Binding-site contacts:
Ligand atom O7 contacts residue LEU63 of chain 1.A at 3.2 Å.
Ligand atom C5 contacts residue DBI1 of chain 1.C at 3.9 Å.
Ligand atom C5 contacts residue LEU63 of chain 1.A at 4.1 Å (hydrophobic).
Ligand atom C6 contacts residue DBI1 of chain 1.C at 2.5 Å.
Ligand atom C6 contacts residue LEU63 of chain 1.A at 3.7 Å (hydrophobic).
Ligand atom C7 contacts residue DBI1 of chain 1.C at 3.0 Å.
Ligand atom O7 contacts residue DBI1 of chain 1.C at 1.6 Å.

A small-molecule ligand and the protein it binds are described below.
Small molecule (SMILES): C[C@@H](O)C[NH3+]

Sequence of chain 1.A:
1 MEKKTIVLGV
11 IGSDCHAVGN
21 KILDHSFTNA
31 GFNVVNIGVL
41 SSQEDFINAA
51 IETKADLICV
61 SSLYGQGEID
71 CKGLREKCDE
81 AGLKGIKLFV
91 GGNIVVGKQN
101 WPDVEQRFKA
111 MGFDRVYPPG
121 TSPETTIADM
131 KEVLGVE